Sequence of chain 1.B:
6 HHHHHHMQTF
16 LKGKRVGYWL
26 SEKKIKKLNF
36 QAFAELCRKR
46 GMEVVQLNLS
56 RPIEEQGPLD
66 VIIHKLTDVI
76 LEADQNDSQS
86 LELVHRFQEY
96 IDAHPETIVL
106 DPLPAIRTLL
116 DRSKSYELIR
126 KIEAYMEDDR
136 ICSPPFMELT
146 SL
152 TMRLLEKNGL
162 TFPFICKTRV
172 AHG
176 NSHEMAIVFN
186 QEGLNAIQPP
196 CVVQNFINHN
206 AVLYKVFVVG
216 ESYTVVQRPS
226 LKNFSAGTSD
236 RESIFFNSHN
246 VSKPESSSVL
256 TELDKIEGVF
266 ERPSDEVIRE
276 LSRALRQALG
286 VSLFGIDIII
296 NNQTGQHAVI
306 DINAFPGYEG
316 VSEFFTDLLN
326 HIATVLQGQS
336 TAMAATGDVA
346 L

A small-molecule ligand and the protein it binds are described below.
Small molecule (SMILES): Nc1ncnc2c1ncn2[C@@H]1O[C@H](CO[P](=O)(O)O[P](=O)(O)NP(=O)(O)O)[C@@H](O)[C@H]1O

Binding-site contacts:
Ligand atom C2 contacts residue ILE202 of chain 1.B at 3.3 Å (hydrophobic).
Ligand atom O3' contacts residue LEU208 of chain 1.B at 3.4 Å.
Ligand atom PA contacts residue MN1 of chain 1.M at 3.3 Å.
Ligand atom C8 contacts residue LYS168 of chain 1.B at 3.4 Å.
Ligand atom PG contacts residue MN1 of chain 1.N at 3.3 Å.
Ligand atom O1B contacts residue HIS178 of chain 1.B at 2.6 Å (h-bond).
Ligand atom C2' contacts residue SER225 of chain 1.B at 3.2 Å.
Ligand atom N7 contacts residue GLN199 of chain 1.B at 3.4 Å (h-bond).
Ligand atom O2B contacts residue ASP306 of chain 1.B at 3.1 Å (salt-bridge).
Ligand atom C5' contacts residue SER243 of chain 1.B at 3.4 Å.
Ligand atom O3G contacts residue ASN308 of chain 1.B at 3.0 Å (h-bond).
Ligand atom O2B contacts residue ARG117 of chain 1.B at 2.9 Å (salt-bridge).
Ligand atom O3' contacts residue SER247 of chain 1.B at 2.7 Å (h-bond).
Ligand atom O1B contacts residue SER243 of chain 1.B at 2.5 Å (h-bond).
Ligand atom O3A contacts residue MET180 of chain 1.B at 3.0 Å.
Ligand atom O2A contacts residue ASP292 of chain 1.B at 3.2 Å (salt-bridge).
Ligand atom O1G contacts residue ASP292 of chain 1.B at 3.4 Å (salt-bridge).
Ligand atom N7 contacts residue LYS168 of chain 1.B at 2.9 Å (salt-bridge).
Ligand atom PG contacts residue ASP306 of chain 1.B at 3.3 Å.
Ligand atom O2G contacts residue HIS244 of chain 1.B at 2.6 Å (h-bond).
Ligand atom N1 contacts residue ILE202 of chain 1.B at 3.0 Å (h-bond).
Ligand atom O3G contacts residue ASP306 of chain 1.B at 3.1 Å (salt-bridge).
Ligand atom O1G contacts residue LYS210 of chain 1.B at 2.9 Å (salt-bridge).
Ligand atom O2' contacts residue LEU226 of chain 1.B at 3.2 Å (h-bond).
Ligand atom PB contacts residue MN1 of chain 1.N at 3.2 Å.
Ligand atom O1G contacts residue MN1 of chain 1.M at 2.1 Å.
Ligand atom N3B contacts residue ASP306 of chain 1.B at 3.3 Å (salt-bridge).
Ligand atom O2B contacts residue MN1 of chain 1.N at 2.1 Å.
Ligand atom O2' contacts residue SER247 of chain 1.B at 3.5 Å (h-bond).
Ligand atom PG contacts residue MN1 of chain 1.M at 3.0 Å.
Ligand atom O2' contacts residue SER225 of chain 1.B at 2.4 Å (h-bond).
Ligand atom N6 contacts residue ASN200 of chain 1.B at 2.9 Å (h-bond).
Ligand atom O1A contacts residue LYS168 of chain 1.B at 2.7 Å (salt-bridge).
Ligand atom O2A contacts residue ASP306 of chain 1.B at 3.0 Å (salt-bridge).
Ligand atom N6 contacts residue GLN199 of chain 1.B at 2.9 Å (h-bond).
Ligand atom O1G contacts residue ASP306 of chain 1.B at 2.9 Å (salt-bridge).
Ligand atom O3G contacts residue MN1 of chain 1.N at 2.2 Å.
Ligand atom O2A contacts residue MN1 of chain 1.M at 2.0 Å.
Ligand atom N3B contacts residue MN1 of chain 1.M at 2.7 Å.
Ligand atom N3 contacts residue HIS204 of chain 1.B at 3.3 Å.